Binding-site contacts:
Ligand atom CAH contacts residue HIS265 of chain 1.F at 4.2 Å.
Ligand atom NAO contacts residue LEU331 of chain 1.F at 4.3 Å.
Ligand atom CAM contacts residue HEM1 of chain 1.S at 3.1 Å.
Ligand atom CAT contacts residue TYR82 of chain 1.F at 3.4 Å (hydrophobic).
Ligand atom CAD contacts residue VAL94 of chain 1.F at 4.2 Å (hydrophobic).
Ligand atom CAV contacts residue TYR82 of chain 1.F at 3.6 Å (hydrophobic).
Ligand atom CAS contacts residue TYR82 of chain 1.F at 4.2 Å (hydrophobic).
Ligand atom CAS contacts residue VAL334 of chain 1.F at 4.2 Å (hydrophobic).
Ligand atom CAQ contacts residue LEU331 of chain 1.F at 4.0 Å (hydrophobic).
Ligand atom CAP contacts residue HEM1 of chain 1.S at 4.3 Å.
Ligand atom CAB contacts residue TYR95 of chain 1.F at 3.5 Å (hydrophobic).
Ligand atom CAQ contacts residue ALA262 of chain 1.F at 3.8 Å (hydrophobic).
Ligand atom CAG contacts residue HIS265 of chain 1.F at 4.3 Å.
Ligand atom CAQ contacts residue THR266 of chain 1.F at 3.3 Å.
Ligand atom CAB contacts residue VAL94 of chain 1.F at 4.2 Å (hydrophobic).
Ligand atom NAO contacts residue HEM1 of chain 1.S at 4.2 Å.
Ligand atom CAI contacts residue PHE261 of chain 1.F at 4.0 Å (hydrophobic).
Ligand atom CAS contacts residue HEM1 of chain 1.S at 3.6 Å.
Ligand atom CAS contacts residue LEU331 of chain 1.F at 3.9 Å (hydrophobic).
Ligand atom CAP contacts residue LEU331 of chain 1.F at 3.9 Å (hydrophobic).
Ligand atom CAB contacts residue HEM1 of chain 1.S at 4.2 Å.
Ligand atom CAF contacts residue ALA258 of chain 1.F at 3.9 Å (hydrophobic).
Ligand atom NAN contacts residue ALA262 of chain 1.F at 4.0 Å.
Ligand atom CAP contacts residue ALA262 of chain 1.F at 4.0 Å (hydrophobic).
Ligand atom CLAY contacts residue PHE84 of chain 1.F at 3.7 Å.
Ligand atom CAI contacts residue PHE89 of chain 1.F at 4.1 Å (hydrophobic).
Ligand atom CAJ contacts residue LEU331 of chain 1.F at 4.0 Å (hydrophobic).
Ligand atom CAK contacts residue PHE89 of chain 1.F at 4.0 Å (hydrophobic).
Ligand atom CLAY contacts residue TYR95 of chain 1.F at 4.1 Å.
Ligand atom CAT contacts residue HEM1 of chain 1.S at 4.3 Å.
Ligand atom CAE contacts residue ALA258 of chain 1.F at 4.3 Å (hydrophobic).
Ligand atom CAG contacts residue PHE261 of chain 1.F at 4.0 Å (hydrophobic).
Ligand atom CAU contacts residue HEM1 of chain 1.S at 4.2 Å.
Ligand atom CAE contacts residue ALA262 of chain 1.F at 4.3 Å (hydrophobic).
Ligand atom CAU contacts residue LEU331 of chain 1.F at 3.6 Å (hydrophobic).
Ligand atom CAA contacts residue TYR95 of chain 1.F at 3.8 Å (hydrophobic).
Ligand atom CAD contacts residue HEM1 of chain 1.S at 4.1 Å.
Ligand atom CAQ contacts residue HEM1 of chain 1.S at 3.2 Å.
Ligand atom CAP contacts residue THR266 of chain 1.F at 3.5 Å.
Ligand atom NAN contacts residue HEM1 of chain 1.S at 2.2 Å.

A small-molecule ligand and the protein it binds are described below.
Small molecule (SMILES): Clc1ccccc1C(c1ccccc1)(c1ccccc1)n1ccnc1

Sequence of chain 1.F:
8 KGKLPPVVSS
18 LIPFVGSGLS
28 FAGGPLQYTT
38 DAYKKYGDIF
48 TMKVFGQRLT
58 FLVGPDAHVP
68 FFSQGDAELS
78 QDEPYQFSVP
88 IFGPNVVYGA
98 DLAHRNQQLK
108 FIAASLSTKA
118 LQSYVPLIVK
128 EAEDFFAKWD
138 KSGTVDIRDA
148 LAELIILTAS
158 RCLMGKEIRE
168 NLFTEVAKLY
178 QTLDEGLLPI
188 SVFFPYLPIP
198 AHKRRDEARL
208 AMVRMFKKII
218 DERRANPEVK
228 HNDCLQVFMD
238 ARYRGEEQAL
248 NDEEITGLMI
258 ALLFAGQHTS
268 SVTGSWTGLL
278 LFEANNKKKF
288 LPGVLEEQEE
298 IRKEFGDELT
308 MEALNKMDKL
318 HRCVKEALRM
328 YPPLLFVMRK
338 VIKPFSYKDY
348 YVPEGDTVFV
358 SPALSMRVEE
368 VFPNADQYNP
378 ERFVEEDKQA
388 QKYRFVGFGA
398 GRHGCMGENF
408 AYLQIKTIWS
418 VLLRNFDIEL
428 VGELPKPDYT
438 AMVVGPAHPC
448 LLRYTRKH